Binding-site contacts:
Ligand atom C14 contacts residue PHE283 of chain 1.C at 3.6 Å (hydrophobic).
Ligand atom C24 contacts residue PRO266 of chain 1.C at 3.6 Å (hydrophobic).
Ligand atom N19 contacts residue GLY279 of chain 1.C at 3.5 Å.
Ligand atom N16 contacts residue MET267 of chain 1.C at 3.6 Å (h-bond).
Ligand atom C13 contacts residue GLN280 of chain 1.C at 3.4 Å.
Ligand atom C24 contacts residue GLU275 of chain 1.C at 3.5 Å.
Ligand atom N6 contacts residue GLN280 of chain 1.C at 3.3 Å (h-bond).
Ligand atom N19 contacts residue TYR247 of chain 1.C at 2.5 Å (h-bond).
Ligand atom C5 contacts residue PHE250 of chain 1.C at 3.7 Å (hydrophobic).
Ligand atom C13 contacts residue MET267 of chain 1.C at 3.6 Å (hydrophobic).
Ligand atom C11 contacts residue SER231 of chain 1.C at 2.7 Å.
Ligand atom C18 contacts residue TYR247 of chain 1.C at 3.6 Å (hydrophobic).
Ligand atom C8 contacts residue GLN280 of chain 1.C at 3.5 Å.
Ligand atom C21 contacts residue MET267 of chain 1.C at 3.5 Å (hydrophobic).
Ligand atom C14 contacts residue GLN280 of chain 1.C at 3.1 Å.
Ligand atom O10 contacts residue SER231 of chain 1.C at 2.1 Å (h-bond).
Ligand atom N16 contacts residue GLY279 of chain 1.C at 3.4 Å (h-bond).
Ligand atom C13 contacts residue TYR247 of chain 1.C at 3.6 Å (hydrophobic).
Ligand atom C21 contacts residue GLY279 of chain 1.C at 3.5 Å.
Ligand atom C9 contacts residue SER231 of chain 1.C at 3.0 Å.
Ligand atom C15 contacts residue MET267 of chain 1.C at 3.7 Å (hydrophobic).
Ligand atom C18 contacts residue MET267 of chain 1.C at 3.4 Å (hydrophobic).
Ligand atom C4 contacts residue PHE283 of chain 1.C at 3.6 Å (hydrophobic).
Ligand atom C23 contacts residue GLU275 of chain 1.C at 3.4 Å.
Ligand atom C3 contacts residue PHE283 of chain 1.C at 3.4 Å (hydrophobic).
Ligand atom C25 contacts residue PRO266 of chain 1.C at 3.4 Å (hydrophobic).
Ligand atom C26 contacts residue MET267 of chain 1.C at 3.5 Å (hydrophobic).
Ligand atom C2 contacts residue PHE283 of chain 1.C at 3.4 Å (hydrophobic).
Ligand atom C14 contacts residue TYR247 of chain 1.C at 3.5 Å (hydrophobic).
Ligand atom C24 contacts residue LYS272 of chain 1.C at 3.6 Å.
Ligand atom C23 contacts residue VAL276 of chain 1.C at 3.5 Å (hydrophobic).
Ligand atom C22 contacts residue TYR247 of chain 1.C at 3.5 Å (hydrophobic).
Ligand atom C25 contacts residue MET267 of chain 1.C at 3.6 Å (hydrophobic).
Ligand atom C18 contacts residue GLY279 of chain 1.C at 3.3 Å.
Ligand atom C15 contacts residue TYR247 of chain 1.C at 3.4 Å (hydrophobic).
Ligand atom C15 contacts residue GLY279 of chain 1.C at 3.3 Å.
Ligand atom C17 contacts residue MET267 of chain 1.C at 3.5 Å (hydrophobic).
Ligand atom C22 contacts residue VAL276 of chain 1.C at 3.7 Å (hydrophobic).
Ligand atom N19 contacts residue MET267 of chain 1.C at 3.7 Å.
Ligand atom C13 contacts residue PHE250 of chain 1.C at 3.6 Å (hydrophobic).

This small molecule binds to this protein.
Small molecule (SMILES): CN1CC(c2ccccc2)N=C1CCc1cccc(N2CCOCC2)n1

Sequence of chain 1.C:
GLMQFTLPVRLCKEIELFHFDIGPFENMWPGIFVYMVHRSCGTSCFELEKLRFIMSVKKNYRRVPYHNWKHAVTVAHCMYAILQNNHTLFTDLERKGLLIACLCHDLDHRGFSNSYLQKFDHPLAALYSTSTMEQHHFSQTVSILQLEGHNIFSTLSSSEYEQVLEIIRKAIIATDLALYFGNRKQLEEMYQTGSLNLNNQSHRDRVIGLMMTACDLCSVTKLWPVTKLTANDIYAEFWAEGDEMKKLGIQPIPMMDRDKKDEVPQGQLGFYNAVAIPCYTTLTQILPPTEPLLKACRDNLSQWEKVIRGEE